A protein and the small-molecule ligand that binds it are described below.
Small molecule (SMILES): CC(=O)N[C@H]1[C@H](O[C@H]2[C@H](O)[C@@H](NC(C)=O)CO[C@@H]2CO)O[C@H](CO)[C@@H](O)[C@@H]1O

Binding-site contacts:
Ligand atom C3 contacts residue ASN61 of chain 1.B at 3.8 Å.
Ligand atom O7 contacts residue ASN61 of chain 1.B at 3.3 Å.
Ligand atom C2 contacts residue ASN61 of chain 1.B at 2.5 Å.
Ligand atom O6 contacts residue ASN61 of chain 1.B at 4.5 Å.
Ligand atom C7 contacts residue ASN61 of chain 1.B at 3.3 Å.
Ligand atom C8 contacts residue ASN61 of chain 1.B at 3.9 Å.
Ligand atom C1 contacts residue TYR28 of chain 1.B at 4.3 Å (hydrophobic).
Ligand atom O5 contacts residue ASN61 of chain 1.B at 2.3 Å (h-bond).
Ligand atom C4 contacts residue ASN61 of chain 1.B at 4.2 Å.
Ligand atom C6 contacts residue TYR28 of chain 1.B at 3.4 Å (hydrophobic).
Ligand atom C1 contacts residue ASN61 of chain 1.B at 1.4 Å.
Ligand atom N2 contacts residue ASN61 of chain 1.B at 3.0 Å (h-bond).
Ligand atom C5 contacts residue TYR28 of chain 1.B at 3.5 Å (hydrophobic).
Ligand atom O6 contacts residue TYR28 of chain 1.B at 3.2 Å.
Ligand atom O5 contacts residue TYR28 of chain 1.B at 3.5 Å.
Ligand atom C5 contacts residue ASN61 of chain 1.B at 3.7 Å.

Sequence of chain 1.B:
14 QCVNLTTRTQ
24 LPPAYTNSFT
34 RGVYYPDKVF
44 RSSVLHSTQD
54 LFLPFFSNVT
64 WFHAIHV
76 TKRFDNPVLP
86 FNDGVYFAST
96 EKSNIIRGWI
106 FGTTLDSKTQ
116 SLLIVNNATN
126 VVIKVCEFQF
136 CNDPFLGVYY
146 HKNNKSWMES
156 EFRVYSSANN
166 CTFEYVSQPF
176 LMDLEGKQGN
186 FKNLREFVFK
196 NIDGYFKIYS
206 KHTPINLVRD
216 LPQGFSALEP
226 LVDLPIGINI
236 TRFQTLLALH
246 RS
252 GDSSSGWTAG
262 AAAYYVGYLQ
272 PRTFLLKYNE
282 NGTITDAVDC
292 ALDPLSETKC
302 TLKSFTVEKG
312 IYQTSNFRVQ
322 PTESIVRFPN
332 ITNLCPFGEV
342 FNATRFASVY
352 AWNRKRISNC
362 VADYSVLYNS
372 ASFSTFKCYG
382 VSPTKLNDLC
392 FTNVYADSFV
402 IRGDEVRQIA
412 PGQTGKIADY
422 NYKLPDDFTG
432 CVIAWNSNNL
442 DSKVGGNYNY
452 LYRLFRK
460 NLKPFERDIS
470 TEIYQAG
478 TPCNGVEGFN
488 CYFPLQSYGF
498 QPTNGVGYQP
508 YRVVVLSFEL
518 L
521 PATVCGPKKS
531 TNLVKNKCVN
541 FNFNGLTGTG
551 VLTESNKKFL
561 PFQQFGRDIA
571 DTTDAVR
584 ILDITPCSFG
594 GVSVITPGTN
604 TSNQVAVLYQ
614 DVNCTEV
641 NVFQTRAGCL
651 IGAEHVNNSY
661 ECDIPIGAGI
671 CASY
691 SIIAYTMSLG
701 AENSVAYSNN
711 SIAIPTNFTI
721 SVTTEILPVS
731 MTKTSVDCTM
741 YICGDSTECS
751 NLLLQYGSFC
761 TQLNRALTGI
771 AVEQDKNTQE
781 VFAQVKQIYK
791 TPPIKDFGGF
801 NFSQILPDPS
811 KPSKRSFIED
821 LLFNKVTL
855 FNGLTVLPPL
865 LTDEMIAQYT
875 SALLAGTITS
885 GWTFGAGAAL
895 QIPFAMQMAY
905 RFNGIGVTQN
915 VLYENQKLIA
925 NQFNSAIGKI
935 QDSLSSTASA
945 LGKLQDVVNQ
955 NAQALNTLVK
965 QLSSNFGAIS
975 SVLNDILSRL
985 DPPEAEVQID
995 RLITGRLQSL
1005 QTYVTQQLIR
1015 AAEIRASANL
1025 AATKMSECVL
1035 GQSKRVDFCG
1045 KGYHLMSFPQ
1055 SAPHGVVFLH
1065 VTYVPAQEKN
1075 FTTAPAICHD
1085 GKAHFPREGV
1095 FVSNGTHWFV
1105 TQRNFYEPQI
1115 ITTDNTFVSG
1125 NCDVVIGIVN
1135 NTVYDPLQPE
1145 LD